Binding-site contacts:
Ligand atom O contacts residue THR1 of chain 1.Y at 2.2 Å (h-bond).
Ligand atom C contacts residue THR1 of chain 1.Y at 1.4 Å.
Ligand atom CB contacts residue THR1 of chain 1.Y at 2.7 Å.
Ligand atom O contacts residue ALA20 of chain 1.Y at 3.2 Å.
Ligand atom C1 contacts residue THR1 of chain 1.Y at 2.5 Å.
Ligand atom C2 contacts residue THR1 of chain 1.Y at 1.5 Å.
Ligand atom O contacts residue GLY48 of chain 1.Y at 3.8 Å.
Ligand atom CD2 contacts residue THR21 of chain 1.Y at 3.7 Å.
Ligand atom O contacts residue THR1 of chain 1.Y at 3.1 Å (h-bond).
Ligand atom OE2 contacts residue VAL31 of chain 1.Y at 3.3 Å.
Ligand atom C contacts residue GLY47 of chain 1.Y at 3.4 Å.
Ligand atom C3 contacts residue LYS33 of chain 1.Y at 3.6 Å.
Ligand atom O contacts residue ALA46 of chain 1.Y at 3.7 Å.
Ligand atom CA contacts residue THR21 of chain 1.Y at 3.7 Å.
Ligand atom C2 contacts residue MES1 of chain 1.QA at 3.7 Å.
Ligand atom CA contacts residue GLY47 of chain 1.Y at 3.2 Å.
Ligand atom C3 contacts residue ARG19 of chain 1.Y at 3.1 Å.
Ligand atom N contacts residue GLY47 of chain 1.Y at 2.8 Å (h-bond).
Ligand atom O contacts residue THR21 of chain 1.Y at 3.3 Å (h-bond).
Ligand atom N contacts residue THR21 of chain 1.Y at 3.1 Å (h-bond).
Ligand atom O contacts residue THR21 of chain 1.Y at 3.3 Å (h-bond).
Ligand atom O contacts residue TYR170 of chain 1.Y at 3.8 Å.
Ligand atom CG contacts residue LYS33 of chain 1.Y at 3.8 Å.
Ligand atom O contacts residue ALA49 of chain 1.Y at 3.1 Å (h-bond).
Ligand atom C3 contacts residue TYR170 of chain 1.Y at 3.3 Å (hydrophobic).
Ligand atom CH3 contacts residue ASP126 of chain 1.Z at 3.7 Å.
Ligand atom C1 contacts residue MES1 of chain 1.QA at 3.3 Å.
Ligand atom N contacts residue THR1 of chain 1.Y at 3.6 Å.
Ligand atom N contacts residue ASP126 of chain 1.Z at 3.2 Å (salt-bridge).
Ligand atom OE1 contacts residue MET45 of chain 1.Y at 3.1 Å.
Ligand atom O contacts residue MES1 of chain 1.QA at 3.0 Å (h-bond).
Ligand atom CA contacts residue GLY47 of chain 1.Y at 3.8 Å.
Ligand atom OE2 contacts residue ALA49 of chain 1.Y at 3.8 Å.
Ligand atom CD2 contacts residue ALA27 of chain 1.Y at 3.8 Å (hydrophobic).
Ligand atom C3 contacts residue THR1 of chain 1.Y at 2.4 Å.
Ligand atom C contacts residue LYS33 of chain 1.Y at 3.7 Å.
Ligand atom CA contacts residue THR1 of chain 1.Y at 2.4 Å.
Ligand atom CB contacts residue LYS33 of chain 1.Y at 3.7 Å.
Ligand atom O contacts residue GLY47 of chain 1.Y at 3.0 Å (h-bond).
Ligand atom CB contacts residue GLY47 of chain 1.Y at 3.8 Å.

The protein below binds the small molecule below.
Small molecule (SMILES): CC(=O)N[C@@H](CC(C)C)C(=O)N[C@@H](C)C(=O)N[C@@H](CCC(=O)O)[C@@H](O)[C@H](C)CO

Sequence of chain 1.Y:
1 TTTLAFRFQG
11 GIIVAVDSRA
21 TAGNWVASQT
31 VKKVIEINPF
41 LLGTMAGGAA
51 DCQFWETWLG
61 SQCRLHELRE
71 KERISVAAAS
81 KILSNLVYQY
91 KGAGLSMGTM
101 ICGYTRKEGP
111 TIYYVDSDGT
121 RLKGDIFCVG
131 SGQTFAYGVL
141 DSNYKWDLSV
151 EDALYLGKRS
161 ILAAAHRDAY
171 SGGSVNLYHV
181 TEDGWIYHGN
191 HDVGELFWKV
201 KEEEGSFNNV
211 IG

Sequence of chain 1.Z:
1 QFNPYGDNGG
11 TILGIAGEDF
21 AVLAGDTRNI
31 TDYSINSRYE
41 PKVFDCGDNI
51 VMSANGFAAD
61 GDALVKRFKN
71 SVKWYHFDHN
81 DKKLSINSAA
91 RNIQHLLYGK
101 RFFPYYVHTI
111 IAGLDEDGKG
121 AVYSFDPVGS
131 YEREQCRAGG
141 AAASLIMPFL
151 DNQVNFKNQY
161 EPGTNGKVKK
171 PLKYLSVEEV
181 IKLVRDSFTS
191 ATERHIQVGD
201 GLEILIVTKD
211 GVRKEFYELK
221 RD